Sequence of chain 1.D:
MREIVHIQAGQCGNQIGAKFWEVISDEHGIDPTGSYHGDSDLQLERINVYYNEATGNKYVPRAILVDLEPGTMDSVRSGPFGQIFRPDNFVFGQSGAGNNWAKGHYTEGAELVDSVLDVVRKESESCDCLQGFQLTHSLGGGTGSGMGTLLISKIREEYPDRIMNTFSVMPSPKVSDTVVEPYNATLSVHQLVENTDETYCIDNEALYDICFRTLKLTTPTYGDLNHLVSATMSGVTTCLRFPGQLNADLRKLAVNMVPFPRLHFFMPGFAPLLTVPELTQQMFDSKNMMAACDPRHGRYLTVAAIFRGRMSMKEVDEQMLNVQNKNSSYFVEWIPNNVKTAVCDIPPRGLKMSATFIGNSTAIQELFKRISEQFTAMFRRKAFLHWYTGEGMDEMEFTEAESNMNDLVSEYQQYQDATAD

Binding-site contacts:
Ligand atom C07 contacts residue VAL236 of chain 1.D at 3.1 Å (hydrophobic).
Ligand atom C02 contacts residue ALA314 of chain 1.D at 3.5 Å (hydrophobic).
Ligand atom C11 contacts residue GLN134 of chain 1.D at 3.4 Å.
Ligand atom C09 contacts residue TYR200 of chain 1.D at 3.7 Å (hydrophobic).
Ligand atom C19 contacts residue ALA352 of chain 1.D at 3.7 Å (hydrophobic).
Ligand atom C10 contacts residue VAL236 of chain 1.D at 3.4 Å (hydrophobic).
Ligand atom C03 contacts residue LEU253 of chain 1.D at 3.5 Å (hydrophobic).
Ligand atom N05 contacts residue LEU253 of chain 1.D at 3.4 Å.
Ligand atom S15 contacts residue CYS239 of chain 1.D at 3.4 Å (h-bond).
Ligand atom C11 contacts residue PHE167 of chain 1.D at 3.6 Å (hydrophobic).
Ligand atom C12 contacts residue GLN134 of chain 1.D at 3.6 Å.
Ligand atom C14 contacts residue ASN165 of chain 1.D at 3.4 Å.
Ligand atom C11 contacts residue THR237 of chain 1.D at 3.5 Å.
Ligand atom C06 contacts residue ILE368 of chain 1.D at 3.5 Å (hydrophobic).
Ligand atom C06 contacts residue TYR200 of chain 1.D at 3.8 Å (hydrophobic).
Ligand atom C17 contacts residue ILE316 of chain 1.D at 3.6 Å (hydrophobic).
Ligand atom C14 contacts residue TYR200 of chain 1.D at 3.4 Å (hydrophobic).
Ligand atom C06 contacts residue LEU253 of chain 1.D at 3.5 Å (hydrophobic).
Ligand atom N13 contacts residue LEU250 of chain 1.D at 3.7 Å.
Ligand atom C04 contacts residue LEU253 of chain 1.D at 3.7 Å (hydrophobic).
Ligand atom C14 contacts residue LEU250 of chain 1.D at 3.5 Å (hydrophobic).
Ligand atom C16 contacts residue CYS239 of chain 1.D at 3.8 Å (hydrophobic).
Ligand atom N13 contacts residue TYR200 of chain 1.D at 3.6 Å.
Ligand atom C09 contacts residue LEU240 of chain 1.D at 3.8 Å (hydrophobic).
Ligand atom C08 contacts residue TYR200 of chain 1.D at 3.7 Å (hydrophobic).
Ligand atom C12 contacts residue PHE167 of chain 1.D at 3.5 Å (hydrophobic).
Ligand atom S15 contacts residue VAL236 of chain 1.D at 3.2 Å (h-bond).
Ligand atom C14 contacts residue GLU198 of chain 1.D at 3.7 Å.
Ligand atom C10 contacts residue LEU240 of chain 1.D at 3.4 Å (hydrophobic).
Ligand atom C08 contacts residue LEU253 of chain 1.D at 3.5 Å (hydrophobic).
Ligand atom C07 contacts residue TYR200 of chain 1.D at 2.9 Å (hydrophobic).
Ligand atom C06 contacts residue VAL236 of chain 1.D at 3.6 Å (hydrophobic).
Ligand atom C11 contacts residue TYR50 of chain 1.D at 3.8 Å (hydrophobic).
Ligand atom C08 contacts residue VAL236 of chain 1.D at 3.1 Å (hydrophobic).
Ligand atom C18 contacts residue ALA314 of chain 1.D at 3.8 Å (hydrophobic).
Ligand atom S15 contacts residue ILE368 of chain 1.D at 3.6 Å.
Ligand atom C09 contacts residue VAL236 of chain 1.D at 3.6 Å (hydrophobic).
Ligand atom C03 contacts residue ALA314 of chain 1.D at 3.7 Å (hydrophobic).
Ligand atom N13 contacts residue ASN165 of chain 1.D at 2.9 Å (h-bond).
Ligand atom C10 contacts residue THR237 of chain 1.D at 3.6 Å.

This small molecule binds to this protein.
Small molecule (SMILES): Cc1cc2nc(/C=C/c3cccnc3)sc2cc1C